Sequence of chain 2.A:
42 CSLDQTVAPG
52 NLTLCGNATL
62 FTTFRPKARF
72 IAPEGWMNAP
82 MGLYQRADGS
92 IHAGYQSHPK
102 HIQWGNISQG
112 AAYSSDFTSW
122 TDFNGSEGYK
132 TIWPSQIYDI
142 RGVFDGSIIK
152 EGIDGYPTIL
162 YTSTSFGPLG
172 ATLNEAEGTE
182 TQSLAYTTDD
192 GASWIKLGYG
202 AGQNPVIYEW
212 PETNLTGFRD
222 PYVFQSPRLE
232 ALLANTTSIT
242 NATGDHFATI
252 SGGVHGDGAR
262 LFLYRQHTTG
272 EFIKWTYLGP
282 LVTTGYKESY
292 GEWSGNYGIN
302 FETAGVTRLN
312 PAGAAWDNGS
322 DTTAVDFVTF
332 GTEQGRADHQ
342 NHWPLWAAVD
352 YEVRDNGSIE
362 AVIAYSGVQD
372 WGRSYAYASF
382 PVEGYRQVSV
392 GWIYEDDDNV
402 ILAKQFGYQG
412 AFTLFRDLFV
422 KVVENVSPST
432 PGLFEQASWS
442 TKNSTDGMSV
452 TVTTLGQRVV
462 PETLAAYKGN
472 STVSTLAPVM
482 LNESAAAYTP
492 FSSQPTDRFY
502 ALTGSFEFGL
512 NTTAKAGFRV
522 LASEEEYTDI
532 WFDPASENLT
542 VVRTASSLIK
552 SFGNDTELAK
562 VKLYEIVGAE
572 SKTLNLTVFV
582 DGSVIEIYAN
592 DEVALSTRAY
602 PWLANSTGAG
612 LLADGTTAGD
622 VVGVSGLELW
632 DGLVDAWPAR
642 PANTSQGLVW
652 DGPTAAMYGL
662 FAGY

A small-molecule ligand and the protein it binds are described below.
Small molecule (SMILES): CC(=O)N[C@@H]1[C@@H](O)[C@H](O)[C@@H](CO)O[C@H]1O

Binding-site contacts:
Ligand atom O5 contacts residue THR54 of chain 2.A at 3.3 Å (h-bond).
Ligand atom N2 contacts residue ASN52 of chain 2.A at 2.9 Å (h-bond).
Ligand atom O5 contacts residue ASN52 of chain 2.A at 2.4 Å (h-bond).
Ligand atom C6 contacts residue LEU55 of chain 2.A at 3.7 Å (hydrophobic).
Ligand atom C3 contacts residue ASN52 of chain 2.A at 3.8 Å.
Ligand atom C5 contacts residue LEU55 of chain 2.A at 4.2 Å (hydrophobic).
Ligand atom C5 contacts residue ASN52 of chain 2.A at 3.6 Å.
Ligand atom O5 contacts residue LEU55 of chain 2.A at 3.5 Å.
Ligand atom C1 contacts residue ASN52 of chain 2.A at 1.4 Å.
Ligand atom C8 contacts residue ASN52 of chain 2.A at 3.8 Å.
Ligand atom C7 contacts residue ASN52 of chain 2.A at 3.5 Å.
Ligand atom C4 contacts residue ASN52 of chain 2.A at 4.2 Å.
Ligand atom O7 contacts residue ASN52 of chain 2.A at 4.3 Å.
Ligand atom O6 contacts residue THR54 of chain 2.A at 3.0 Å (h-bond).
Ligand atom C6 contacts residue THR54 of chain 2.A at 3.9 Å.
Ligand atom C2 contacts residue ASN52 of chain 2.A at 2.4 Å.
Ligand atom C1 contacts residue THR54 of chain 2.A at 3.4 Å.
Ligand atom C5 contacts residue THR54 of chain 2.A at 3.5 Å.
Ligand atom O6 contacts residue LEU55 of chain 2.A at 3.6 Å.